The protein below binds the small molecule below.
Small molecule (SMILES): CCCCC[C@H](O)/C=C/[C@H]1[C@H](O)CC(=O)[C@@H]1C/C=C\CCCC(=O)O

Binding-site contacts:
Ligand atom O1 contacts residue VAL89 of chain 1.A at 3.2 Å.
Ligand atom C12 contacts residue SER305 of chain 1.A at 3.5 Å.
Ligand atom C3 contacts residue LEU298 of chain 1.A at 4.0 Å (hydrophobic).
Ligand atom O4 contacts residue SER305 of chain 1.A at 2.8 Å (h-bond).
Ligand atom O2 contacts residue ARG302 of chain 1.A at 2.7 Å (salt-bridge).
Ligand atom C1 contacts residue SER28 of chain 1.A at 2.9 Å.
Ligand atom C19 contacts residue ASN307 of chain 1.A at 3.8 Å.
Ligand atom C1 contacts residue THR185 of chain 1.A at 3.9 Å.
Ligand atom C4 contacts residue LEU298 of chain 1.A at 3.8 Å (hydrophobic).
Ligand atom C2 contacts residue LEU298 of chain 1.A at 3.1 Å (hydrophobic).
Ligand atom C19 contacts residue THR123 of chain 1.A at 3.5 Å.
Ligand atom C20 contacts residue ASN307 of chain 1.A at 2.7 Å.
Ligand atom O3 contacts residue SER86 of chain 1.A at 3.5 Å (h-bond).
Ligand atom C9 contacts residue SER86 of chain 1.A at 3.1 Å.
Ligand atom O4 contacts residue MET31 of chain 1.A at 3.6 Å.
Ligand atom C20 contacts residue LEU304 of chain 1.A at 3.8 Å (hydrophobic).
Ligand atom C8 contacts residue ILE85 of chain 1.A at 3.8 Å (hydrophobic).
Ligand atom C8 contacts residue SER86 of chain 1.A at 3.8 Å.
Ligand atom C13 contacts residue ILE85 of chain 1.A at 3.9 Å (hydrophobic).
Ligand atom C11 contacts residue THR82 of chain 1.A at 3.8 Å.
Ligand atom C11 contacts residue SER305 of chain 1.A at 3.5 Å.
Ligand atom C10 contacts residue SER86 of chain 1.A at 2.7 Å.
Ligand atom O2 contacts residue TYR93 of chain 1.A at 3.2 Å (h-bond).
Ligand atom O2 contacts residue SER28 of chain 1.A at 2.6 Å (h-bond).
Ligand atom O1 contacts residue THR185 of chain 1.A at 3.4 Å (h-bond).
Ligand atom C16 contacts residue MET116 of chain 1.A at 4.0 Å (hydrophobic).
Ligand atom O1 contacts residue TYR93 of chain 1.A at 3.2 Å (h-bond).
Ligand atom C15 contacts residue MET116 of chain 1.A at 4.0 Å (hydrophobic).
Ligand atom C14 contacts residue MET116 of chain 1.A at 3.2 Å (hydrophobic).
Ligand atom C11 contacts residue SER86 of chain 1.A at 3.2 Å.
Ligand atom O5 contacts residue SER308 of chain 1.A at 3.6 Å (h-bond).
Ligand atom C1 contacts residue TYR93 of chain 1.A at 3.6 Å (hydrophobic).
Ligand atom O4 contacts residue THR82 of chain 1.A at 3.4 Å (h-bond).
Ligand atom C13 contacts residue MET116 of chain 1.A at 4.0 Å (hydrophobic).
Ligand atom C1 contacts residue ARG302 of chain 1.A at 3.8 Å.
Ligand atom C17 contacts residue SER308 of chain 1.A at 3.9 Å.
Ligand atom O1 contacts residue SER28 of chain 1.A at 2.9 Å (h-bond).
Ligand atom C20 contacts residue MET124 of chain 1.A at 3.3 Å (hydrophobic).
Ligand atom C10 contacts residue MET31 of chain 1.A at 3.6 Å (hydrophobic).
Ligand atom C10 contacts residue SER305 of chain 1.A at 3.9 Å.

Sequence of chain 1.A:
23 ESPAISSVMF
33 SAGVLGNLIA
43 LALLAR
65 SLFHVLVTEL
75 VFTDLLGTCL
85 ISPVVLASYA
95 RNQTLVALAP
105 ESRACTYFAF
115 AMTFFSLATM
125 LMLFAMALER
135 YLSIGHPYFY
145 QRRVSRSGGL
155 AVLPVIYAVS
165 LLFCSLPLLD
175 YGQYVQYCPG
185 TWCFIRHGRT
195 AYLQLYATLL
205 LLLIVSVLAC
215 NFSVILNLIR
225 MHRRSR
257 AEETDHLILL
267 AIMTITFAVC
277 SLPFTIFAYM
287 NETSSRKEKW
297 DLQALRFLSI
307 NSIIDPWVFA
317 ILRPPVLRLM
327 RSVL